A protein and the small-molecule ligand that binds it are described below.
Small molecule (SMILES): c1ccc2c(-c3cnn4cc(-c5ccc(N6CCNCC6)cc5)cnc34)ccnc2c1

Binding-site contacts:
Ligand atom CAF contacts residue VAL16 of chain 1.I at 3.7 Å (hydrophobic).
Ligand atom CAG contacts residue ASP95 of chain 1.I at 3.3 Å.
Ligand atom CBA contacts residue ALA155 of chain 1.I at 3.8 Å (hydrophobic).
Ligand atom CAH contacts residue TYR87 of chain 1.I at 3.5 Å (hydrophobic).
Ligand atom CAJ contacts residue LEU145 of chain 1.I at 3.5 Å (hydrophobic).
Ligand atom CAE contacts residue ASP95 of chain 1.I at 3.4 Å.
Ligand atom CAA contacts residue ARG142 of chain 1.I at 3.9 Å.
Ligand atom CAE contacts residue GLY91 of chain 1.I at 3.3 Å.
Ligand atom CAL contacts residue LEU145 of chain 1.I at 3.5 Å (hydrophobic).
Ligand atom CAA contacts residue ASN143 of chain 1.I at 3.5 Å.
Ligand atom CAX contacts residue GLY91 of chain 1.I at 3.9 Å.
Ligand atom NAT contacts residue HIS88 of chain 1.I at 3.7 Å.
Ligand atom CAZ contacts residue LEU145 of chain 1.I at 3.8 Å (hydrophobic).
Ligand atom CAF contacts residue TYR87 of chain 1.I at 3.5 Å (hydrophobic).
Ligand atom CAF contacts residue GLY91 of chain 1.I at 3.7 Å.
Ligand atom CBC contacts residue LEU145 of chain 1.I at 3.6 Å (hydrophobic).
Ligand atom CAD contacts residue LEU65 of chain 1.I at 3.6 Å (hydrophobic).
Ligand atom CAI contacts residue ALA155 of chain 1.I at 3.5 Å (hydrophobic).
Ligand atom CAH contacts residue GLU89 of chain 1.I at 3.4 Å.
Ligand atom CAV contacts residue GLY91 of chain 1.I at 3.4 Å.
Ligand atom NAR contacts residue LYS37 of chain 1.I at 3.8 Å.
Ligand atom CAI contacts residue ASP156 of chain 1.I at 3.8 Å.
Ligand atom CAB contacts residue ARG142 of chain 1.I at 3.5 Å.
Ligand atom CAB contacts residue ALA155 of chain 1.I at 3.8 Å (hydrophobic).
Ligand atom NBE contacts residue LEU145 of chain 1.I at 3.3 Å.
Ligand atom CAL contacts residue ALA35 of chain 1.I at 3.6 Å (hydrophobic).
Ligand atom CAL contacts residue HIS86 of chain 1.I at 3.7 Å.
Ligand atom CAQ contacts residue GLU89 of chain 1.I at 3.1 Å.
Ligand atom CAW contacts residue VAL16 of chain 1.I at 3.9 Å (hydrophobic).
Ligand atom NAS contacts residue VAL24 of chain 1.I at 3.6 Å.
Ligand atom CAA contacts residue ALA155 of chain 1.I at 3.5 Å (hydrophobic).
Ligand atom CAM contacts residue LEU145 of chain 1.I at 3.6 Å (hydrophobic).
Ligand atom CAF contacts residue HIS88 of chain 1.I at 3.8 Å.
Ligand atom CAM contacts residue HIS88 of chain 1.I at 3.5 Å.
Ligand atom NAT contacts residue LEU145 of chain 1.I at 3.4 Å.
Ligand atom CAD contacts residue THR85 of chain 1.I at 3.6 Å.
Ligand atom CAV contacts residue VAL16 of chain 1.I at 3.7 Å (hydrophobic).
Ligand atom CAY contacts residue LEU65 of chain 1.I at 3.9 Å (hydrophobic).
Ligand atom CAG contacts residue GLY91 of chain 1.I at 3.5 Å.
Ligand atom CAC contacts residue LEU65 of chain 1.I at 3.7 Å (hydrophobic).

Sequence of chain 1.I:
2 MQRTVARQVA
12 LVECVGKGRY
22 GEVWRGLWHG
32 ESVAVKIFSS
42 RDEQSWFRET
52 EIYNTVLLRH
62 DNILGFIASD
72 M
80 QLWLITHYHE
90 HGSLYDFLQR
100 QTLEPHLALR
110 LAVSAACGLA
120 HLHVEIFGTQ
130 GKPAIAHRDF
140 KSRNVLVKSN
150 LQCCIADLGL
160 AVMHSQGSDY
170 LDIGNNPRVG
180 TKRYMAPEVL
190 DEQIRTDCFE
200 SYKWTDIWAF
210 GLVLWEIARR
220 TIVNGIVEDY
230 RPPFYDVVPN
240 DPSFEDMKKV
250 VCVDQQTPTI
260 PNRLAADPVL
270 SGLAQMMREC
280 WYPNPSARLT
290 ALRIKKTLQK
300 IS